The protein below binds the small molecule below.
Small molecule (SMILES): CC(=O)N[C@H]1[C@H](O[C@H]2[C@H](O)[C@@H](NC(C)=O)CO[C@@H]2CO)O[C@H](CO)[C@@H](O[C@@H]2O[C@H](CO)[C@@H](O)[C@H](O)[C@@H]2O)[C@@H]1O

Binding-site contacts:
Ligand atom C1 contacts residue SER357 of chain 1.D at 4.0 Å.
Ligand atom N2 contacts residue NAG1 of chain 1.N at 3.7 Å.
Ligand atom C5 contacts residue SER357 of chain 1.D at 4.3 Å.
Ligand atom O7 contacts residue NAG1 of chain 1.O at 3.9 Å.
Ligand atom O2 contacts residue NAG2 of chain 1.N at 4.5 Å.
Ligand atom O6 contacts residue NAG1 of chain 1.O at 3.4 Å.
Ligand atom C8 contacts residue ASN355 of chain 1.D at 3.4 Å.
Ligand atom O3 contacts residue NAG1 of chain 1.N at 4.3 Å.
Ligand atom C1 contacts residue ASN355 of chain 1.D at 3.4 Å.
Ligand atom O7 contacts residue ASN355 of chain 1.D at 3.8 Å.
Ligand atom C2 contacts residue NAG2 of chain 1.N at 3.3 Å.
Ligand atom O2 contacts residue BMA3 of chain 1.N at 4.3 Å.
Ligand atom O5 contacts residue NAG2 of chain 1.N at 4.5 Å.
Ligand atom O4 contacts residue NAG1 of chain 1.N at 4.4 Å.
Ligand atom C6 contacts residue NAG1 of chain 1.O at 3.8 Å.
Ligand atom C7 contacts residue NAG1 of chain 1.N at 4.3 Å.
Ligand atom C3 contacts residue NAG2 of chain 1.N at 3.4 Å.
Ligand atom C7 contacts residue NAG2 of chain 1.N at 3.6 Å.
Ligand atom O6 contacts residue BMA3 of chain 1.N at 4.3 Å.
Ligand atom O7 contacts residue ARG387 of chain 1.D at 4.1 Å.
Ligand atom C8 contacts residue NAG1 of chain 1.N at 3.7 Å.
Ligand atom N2 contacts residue ASN355 of chain 1.D at 3.0 Å (h-bond).
Ligand atom C7 contacts residue NAG1 of chain 1.O at 4.0 Å.
Ligand atom O7 contacts residue NAG2 of chain 1.N at 4.4 Å.
Ligand atom C8 contacts residue NAG1 of chain 1.O at 3.3 Å.
Ligand atom O3 contacts residue NAG2 of chain 1.N at 2.3 Å (h-bond).
Ligand atom O6 contacts residue ASP111 of chain 1.D at 4.3 Å.
Ligand atom O6 contacts residue NAG2 of chain 1.N at 3.8 Å.
Ligand atom C3 contacts residue NAG1 of chain 1.N at 4.4 Å.
Ligand atom C8 contacts residue NAG2 of chain 1.N at 3.8 Å.
Ligand atom C7 contacts residue ASN355 of chain 1.D at 3.1 Å.
Ligand atom N2 contacts residue NAG2 of chain 1.N at 3.2 Å (h-bond).
Ligand atom O5 contacts residue SER357 of chain 1.D at 4.2 Å.
Ligand atom C2 contacts residue ASN355 of chain 1.D at 3.8 Å.

Sequence of chain 1.D:
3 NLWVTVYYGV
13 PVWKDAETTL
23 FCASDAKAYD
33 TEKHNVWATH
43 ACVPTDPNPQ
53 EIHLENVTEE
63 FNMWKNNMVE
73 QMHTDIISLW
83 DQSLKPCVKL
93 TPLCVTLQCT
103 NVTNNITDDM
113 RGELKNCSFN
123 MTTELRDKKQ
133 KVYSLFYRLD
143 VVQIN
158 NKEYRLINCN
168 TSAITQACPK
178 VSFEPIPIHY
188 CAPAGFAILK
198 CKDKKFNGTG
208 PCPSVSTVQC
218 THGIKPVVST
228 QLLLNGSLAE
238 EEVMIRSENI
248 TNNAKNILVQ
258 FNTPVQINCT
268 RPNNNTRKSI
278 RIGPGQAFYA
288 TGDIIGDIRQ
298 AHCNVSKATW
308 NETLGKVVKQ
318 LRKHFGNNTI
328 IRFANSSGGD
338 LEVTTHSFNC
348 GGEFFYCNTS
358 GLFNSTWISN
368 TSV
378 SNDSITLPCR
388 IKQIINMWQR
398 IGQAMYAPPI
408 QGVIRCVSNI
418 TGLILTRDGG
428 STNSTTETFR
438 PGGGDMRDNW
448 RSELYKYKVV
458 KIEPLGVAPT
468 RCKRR